Sequence of chain 44.B:
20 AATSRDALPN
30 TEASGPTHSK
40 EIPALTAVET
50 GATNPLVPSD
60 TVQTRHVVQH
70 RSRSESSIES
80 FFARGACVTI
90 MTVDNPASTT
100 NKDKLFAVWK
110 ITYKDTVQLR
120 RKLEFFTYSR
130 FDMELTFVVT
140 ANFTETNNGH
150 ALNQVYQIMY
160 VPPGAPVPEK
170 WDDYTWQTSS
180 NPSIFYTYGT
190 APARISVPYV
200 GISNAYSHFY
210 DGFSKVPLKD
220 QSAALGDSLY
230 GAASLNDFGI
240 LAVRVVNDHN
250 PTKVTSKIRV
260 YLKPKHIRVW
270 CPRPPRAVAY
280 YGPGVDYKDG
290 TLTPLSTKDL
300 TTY

Sequence of chain 44.D:
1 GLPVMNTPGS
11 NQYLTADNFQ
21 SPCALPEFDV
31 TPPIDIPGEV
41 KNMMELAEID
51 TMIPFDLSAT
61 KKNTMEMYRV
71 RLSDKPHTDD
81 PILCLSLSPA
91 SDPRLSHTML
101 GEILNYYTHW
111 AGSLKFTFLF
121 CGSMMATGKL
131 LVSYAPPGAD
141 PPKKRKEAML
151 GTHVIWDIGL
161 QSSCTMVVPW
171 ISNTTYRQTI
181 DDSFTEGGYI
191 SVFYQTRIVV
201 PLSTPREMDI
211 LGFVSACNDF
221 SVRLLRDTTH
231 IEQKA

Binding-site contacts:
Ligand atom N3 contacts residue TYR159 of chain 44.B at 3.9 Å.
Ligand atom O22 contacts residue TYR205 of chain 44.B at 3.8 Å.
Ligand atom C7 contacts residue TYR159 of chain 44.B at 3.7 Å (hydrophobic).
Ligand atom C3 contacts residue TYR159 of chain 44.B at 3.6 Å (hydrophobic).
Ligand atom C10 contacts residue MET132 of chain 44.B at 3.3 Å (hydrophobic).
Ligand atom N4 contacts residue LEU134 of chain 44.B at 3.7 Å.
Ligand atom O23 contacts residue TYR112 of chain 44.B at 3.5 Å.
Ligand atom C10 contacts residue ILE110 of chain 44.B at 3.5 Å (hydrophobic).
Ligand atom C11 contacts residue LEU134 of chain 44.B at 3.8 Å (hydrophobic).
Ligand atom C2 contacts residue ILE194 of chain 44.B at 3.5 Å (hydrophobic).
Ligand atom C25 contacts residue ASP236 of chain 44.B at 3.5 Å.
Ligand atom C17 contacts residue PHE237 of chain 44.B at 3.7 Å (hydrophobic).
Ligand atom C19 contacts residue TYR205 of chain 44.B at 3.7 Å (hydrophobic).
Ligand atom C21 contacts residue PHE237 of chain 44.B at 3.7 Å (hydrophobic).
Ligand atom C18 contacts residue PHE237 of chain 44.B at 3.6 Å (hydrophobic).
Ligand atom N4 contacts residue LEU240 of chain 44.B at 3.6 Å.
Ligand atom C20 contacts residue TYR205 of chain 44.B at 3.5 Å (hydrophobic).
Ligand atom C7 contacts residue VAL196 of chain 44.B at 3.6 Å (hydrophobic).
Ligand atom N3 contacts residue ILE194 of chain 44.B at 3.6 Å.
Ligand atom C11 contacts residue ILE110 of chain 44.B at 3.6 Å (hydrophobic).
Ligand atom C4 contacts residue TYR159 of chain 44.B at 3.5 Å (hydrophobic).
Ligand atom C2 contacts residue TYR159 of chain 44.B at 3.5 Å (hydrophobic).
Ligand atom N6 contacts residue VAL196 of chain 44.B at 3.9 Å.
Ligand atom O22 contacts residue TYR112 of chain 44.B at 3.5 Å.
Ligand atom O14 contacts residue MET132 of chain 44.B at 3.4 Å.
Ligand atom O23 contacts residue PHE237 of chain 44.B at 3.8 Å.
Ligand atom N3 contacts residue LEU240 of chain 44.B at 3.5 Å.
Ligand atom C1 contacts residue PRO181 of chain 44.B at 3.7 Å (hydrophobic).
Ligand atom C25 contacts residue SER206 of chain 44.B at 3.8 Å.
Ligand atom C18 contacts residue TYR112 of chain 44.B at 3.7 Å (hydrophobic).
Ligand atom C5 contacts residue VAL196 of chain 44.B at 3.8 Å (hydrophobic).
Ligand atom C13 contacts residue VAL199 of chain 44.B at 3.7 Å (hydrophobic).
Ligand atom C12 contacts residue PHE237 of chain 44.B at 3.5 Å (hydrophobic).
Ligand atom C21 contacts residue TYR112 of chain 44.B at 3.3 Å (hydrophobic).
Ligand atom C17 contacts residue TYR112 of chain 44.B at 3.8 Å (hydrophobic).
Ligand atom C3 contacts residue ALA24 of chain 44.D at 3.5 Å (hydrophobic).
Ligand atom C4 contacts residue VAL196 of chain 44.B at 3.9 Å (hydrophobic).
Ligand atom C8 contacts residue VAL199 of chain 44.B at 3.7 Å (hydrophobic).
Ligand atom C8 contacts residue VAL196 of chain 44.B at 3.6 Å (hydrophobic).
Ligand atom C13 contacts residue MET132 of chain 44.B at 3.8 Å (hydrophobic).

The small molecule below binds the protein below.
Small molecule (SMILES): CCOC(=O)c1ccc(OCCC2CCN(c3ccc(C)nn3)CC2)cc1